Sequence of chain 1.A:
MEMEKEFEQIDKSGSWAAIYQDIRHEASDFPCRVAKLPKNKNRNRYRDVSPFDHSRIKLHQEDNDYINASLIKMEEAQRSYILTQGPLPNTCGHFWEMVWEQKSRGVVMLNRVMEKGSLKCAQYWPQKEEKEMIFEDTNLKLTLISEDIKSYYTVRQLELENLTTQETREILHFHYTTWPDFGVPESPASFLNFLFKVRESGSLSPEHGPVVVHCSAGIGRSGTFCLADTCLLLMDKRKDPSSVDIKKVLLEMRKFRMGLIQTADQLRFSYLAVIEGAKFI

Binding-site contacts:
Ligand atom C9 contacts residue PHE280 of chain 1.A at 3.8 Å (hydrophobic).
Ligand atom C15 contacts residue LEU192 of chain 1.A at 4.1 Å (hydrophobic).
Ligand atom C13 contacts residue PHE196 of chain 1.A at 3.9 Å (hydrophobic).
Ligand atom C12 contacts residue PHE280 of chain 1.A at 4.0 Å (hydrophobic).
Ligand atom N10 contacts residue PHE280 of chain 1.A at 3.8 Å.
Ligand atom C4 contacts residue ILE281 of chain 1.A at 4.0 Å (hydrophobic).
Ligand atom C15 contacts residue PHE196 of chain 1.A at 4.0 Å (hydrophobic).
Ligand atom C11 contacts residue ASN193 of chain 1.A at 3.6 Å.
Ligand atom C contacts residue PHE280 of chain 1.A at 3.6 Å (hydrophobic).
Ligand atom N6 contacts residue PHE196 of chain 1.A at 3.4 Å.
Ligand atom C9 contacts residue PHE196 of chain 1.A at 4.1 Å (hydrophobic).
Ligand atom C7 contacts residue PHE196 of chain 1.A at 3.7 Å (hydrophobic).
Ligand atom C8 contacts residue LEU192 of chain 1.A at 4.1 Å (hydrophobic).
Ligand atom C14 contacts residue PHE280 of chain 1.A at 3.8 Å (hydrophobic).
Ligand atom C contacts residue LEU192 of chain 1.A at 4.0 Å (hydrophobic).
Ligand atom C13 contacts residue PHE280 of chain 1.A at 3.7 Å (hydrophobic).
Ligand atom F18 contacts residue LEU192 of chain 1.A at 3.9 Å.
Ligand atom F17 contacts residue ILE281 of chain 1.A at 3.7 Å.
Ligand atom F17 contacts residue ARG199 of chain 1.A at 3.4 Å.
Ligand atom N contacts residue ASN193 of chain 1.A at 2.7 Å (h-bond).
Ligand atom F17 contacts residue LEU232 of chain 1.A at 3.7 Å.
Ligand atom N6 contacts residue ILE281 of chain 1.A at 4.1 Å.
Ligand atom C8 contacts residue PHE196 of chain 1.A at 3.7 Å (hydrophobic).
Ligand atom F18 contacts residue LEU195 of chain 1.A at 3.7 Å.
Ligand atom O contacts residue ALA189 of chain 1.A at 3.2 Å (h-bond).
Ligand atom C contacts residue ASN193 of chain 1.A at 3.8 Å.
Ligand atom C4 contacts residue PHE196 of chain 1.A at 3.8 Å (hydrophobic).
Ligand atom F18 contacts residue ARG199 of chain 1.A at 3.7 Å.
Ligand atom C contacts residue ALA189 of chain 1.A at 3.9 Å (hydrophobic).
Ligand atom C12 contacts residue ASN193 of chain 1.A at 3.4 Å.
Ligand atom F18 contacts residue PHE196 of chain 1.A at 3.0 Å.
Ligand atom CB contacts residue ASN193 of chain 1.A at 3.8 Å.
Ligand atom F16 contacts residue LEU195 of chain 1.A at 4.0 Å.
Ligand atom CB contacts residue PHE280 of chain 1.A at 3.8 Å (hydrophobic).
Ligand atom O contacts residue ASN193 of chain 1.A at 3.3 Å (h-bond).
Ligand atom CA contacts residue ASN193 of chain 1.A at 3.5 Å.
Ligand atom CA contacts residue PHE280 of chain 1.A at 3.5 Å (hydrophobic).
Ligand atom C2 contacts residue PHE280 of chain 1.A at 4.1 Å (hydrophobic).
Ligand atom C5 contacts residue PHE196 of chain 1.A at 3.5 Å (hydrophobic).
Ligand atom F16 contacts residue LEU192 of chain 1.A at 3.3 Å.

This protein binds this small molecule.
Small molecule (SMILES): Cc1ccc2nc(C(F)(F)F)cc(N3CCN[C@H](CO)C3)c2c1